A small-molecule ligand and the protein it binds are described below.
Small molecule (SMILES): Nc1nc2c(ncn2[C@@H]2O[C@H](CO)[C@@H](OP(=O)(O)O)[C@H]2O)c(=O)[nH]1

Sequence of chain 5.B:
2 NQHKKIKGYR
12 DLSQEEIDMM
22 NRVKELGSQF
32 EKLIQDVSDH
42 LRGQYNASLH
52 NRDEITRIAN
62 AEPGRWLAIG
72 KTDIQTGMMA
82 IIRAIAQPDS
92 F

Binding-site contacts:
Ligand atom O5' contacts residue 3AM1 of chain 3.U at 1.6 Å.
Ligand atom C4 contacts residue 3AM1 of chain 5.U at 0.3 Å.
Ligand atom O2P contacts residue MET80 of chain 5.B at 3.0 Å.
Ligand atom C5' contacts residue 3GP1 of chain 5.T at 2.7 Å.
Ligand atom N3 contacts residue 3AM1 of chain 5.U at 0.2 Å (h-bond).
Ligand atom P contacts residue 3AM1 of chain 5.U at 0.4 Å.
Ligand atom C2' contacts residue 3AM1 of chain 5.U at 0.4 Å.
Ligand atom N2 contacts residue 3AM1 of chain 5.U at 1.5 Å.
Ligand atom O5' contacts residue 3GP1 of chain 5.T at 1.8 Å.
Ligand atom C6 contacts residue 3AM1 of chain 5.U at 0.3 Å.
Ligand atom N9 contacts residue 3AM1 of chain 5.U at 0.4 Å (h-bond).
Ligand atom P contacts residue 3AM1 of chain 3.U at 1.6 Å.
Ligand atom O3P contacts residue 3AM1 of chain 3.U at 2.5 Å (h-bond).
Ligand atom O2P contacts residue 3AM1 of chain 3.U at 2.5 Å (h-bond).
Ligand atom O3' contacts residue 3GP1 of chain 5.T at 2.4 Å (h-bond).
Ligand atom C3' contacts residue 3AM1 of chain 3.U at 3.0 Å.
Ligand atom C2 contacts residue 3AM1 of chain 5.U at 0.1 Å.
Ligand atom N7 contacts residue 3AM1 of chain 5.U at 0.5 Å (h-bond).
Ligand atom P contacts residue 3GP1 of chain 5.T at 1.8 Å.
Ligand atom C3' contacts residue 3GP1 of chain 5.T at 2.8 Å.
Ligand atom O2P contacts residue 3GP1 of chain 5.T at 2.8 Å (h-bond).
Ligand atom O3P contacts residue 3GP1 of chain 5.T at 2.7 Å (h-bond).
Ligand atom C1' contacts residue 3AM1 of chain 5.U at 0.4 Å.
Ligand atom O6 contacts residue 3AM1 of chain 5.U at 0.3 Å (h-bond).
Ligand atom C4' contacts residue 3AM1 of chain 5.U at 0.3 Å.
Ligand atom C5 contacts residue 3AM1 of chain 5.U at 0.3 Å.
Ligand atom O3P contacts residue LYS25 of chain 5.B at 2.9 Å (salt-bridge).
Ligand atom N1 contacts residue 3AM1 of chain 5.U at 0.1 Å (h-bond).
Ligand atom C5' contacts residue 3AM1 of chain 3.U at 2.6 Å.
Ligand atom O3P contacts residue 3AM1 of chain 5.U at 0.5 Å (h-bond).
Ligand atom C8 contacts residue 3AM1 of chain 5.U at 0.5 Å.
Ligand atom C5' contacts residue 3AM1 of chain 5.U at 0.3 Å.
Ligand atom O2' contacts residue 3AM1 of chain 5.U at 0.4 Å (h-bond).
Ligand atom O3P contacts residue TYR10 of chain 3.B at 2.9 Å (h-bond).
Ligand atom C3' contacts residue 3AM1 of chain 5.U at 0.3 Å.
Ligand atom O3' contacts residue 3AM1 of chain 3.U at 2.4 Å (h-bond).
Ligand atom O3' contacts residue 3AM1 of chain 5.U at 0.3 Å (h-bond).
Ligand atom O4' contacts residue 3AM1 of chain 5.U at 0.4 Å (h-bond).
Ligand atom O2P contacts residue 3AM1 of chain 5.U at 0.3 Å (h-bond).
Ligand atom O5' contacts residue 3AM1 of chain 5.U at 0.3 Å (h-bond).

Sequence of chain 3.B:
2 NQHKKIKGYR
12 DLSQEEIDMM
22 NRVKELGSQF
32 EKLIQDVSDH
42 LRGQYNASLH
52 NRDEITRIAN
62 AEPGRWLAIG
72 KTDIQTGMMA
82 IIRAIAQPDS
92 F